Binding-site contacts:
Ligand atom N contacts residue GLU44 of chain 6.A at 3.0 Å (salt-bridge).
Ligand atom CD1 contacts residue SER38 of chain 1.A at 3.7 Å.
Ligand atom CZ contacts residue ALA42 of chain 1.A at 3.5 Å (hydrophobic).
Ligand atom CD1 contacts residue VAL205 of chain 1.A at 3.9 Å (hydrophobic).
Ligand atom NE1 contacts residue ASN74 of chain 6.A at 2.8 Å (h-bond).
Ligand atom O contacts residue VAL205 of chain 1.A at 3.4 Å (h-bond).
Ligand atom O contacts residue ASN207 of chain 1.A at 3.3 Å (h-bond).
Ligand atom CB contacts residue GLU44 of chain 6.A at 3.1 Å.
Ligand atom CZ2 contacts residue ASN74 of chain 6.A at 3.6 Å.
Ligand atom CH2 contacts residue ARG34 of chain 1.A at 3.7 Å.
Ligand atom CA contacts residue VAL205 of chain 1.A at 3.2 Å (hydrophobic).
Ligand atom O contacts residue ASN207 of chain 1.A at 2.8 Å (h-bond).
Ligand atom O contacts residue VAL205 of chain 1.A at 3.0 Å (h-bond).
Ligand atom CD1 contacts residue VAL40 of chain 6.A at 3.7 Å (hydrophobic).
Ligand atom CZ2 contacts residue ARG34 of chain 1.A at 3.8 Å.
Ligand atom CD2 contacts residue LEU41 of chain 1.A at 3.6 Å (hydrophobic).
Ligand atom N contacts residue VAL205 of chain 1.A at 2.9 Å (h-bond).
Ligand atom CE3 contacts residue LEU41 of chain 6.A at 3.7 Å (hydrophobic).
Ligand atom CD1 contacts residue ASN74 of chain 6.A at 3.6 Å.
Ligand atom CD1 contacts residue ASN207 of chain 1.A at 3.6 Å.
Ligand atom CE2 contacts residue ASN74 of chain 6.A at 3.9 Å.
Ligand atom CE2 contacts residue VAL40 of chain 6.A at 3.6 Å (hydrophobic).
Ligand atom N contacts residue GLU44 of chain 6.A at 3.8 Å.
Ligand atom CZ2 contacts residue ASN207 of chain 1.A at 3.7 Å.
Ligand atom CE1 contacts residue ALA42 of chain 1.A at 3.8 Å (hydrophobic).
Ligand atom NE1 contacts residue ASN207 of chain 1.A at 3.7 Å.
Ligand atom CA contacts residue GLU44 of chain 6.A at 3.6 Å.
Ligand atom CE1 contacts residue ALA206 of chain 1.A at 3.9 Å (hydrophobic).
Ligand atom C contacts residue VAL205 of chain 1.A at 3.5 Å (hydrophobic).
Ligand atom CH2 contacts residue ILE37 of chain 6.A at 3.8 Å (hydrophobic).
Ligand atom CE2 contacts residue ASN207 of chain 1.A at 3.6 Å.
Ligand atom CB contacts residue ASN49 of chain 6.A at 3.5 Å.
Ligand atom CD2 contacts residue GLU45 of chain 1.A at 3.8 Å.
Ligand atom CG contacts residue VAL40 of chain 6.A at 3.6 Å (hydrophobic).
Ligand atom CE2 contacts residue GLU45 of chain 1.A at 3.7 Å.
Ligand atom O contacts residue LYS204 of chain 1.A at 3.9 Å.
Ligand atom NE1 contacts residue VAL40 of chain 6.A at 3.7 Å.
Ligand atom CD2 contacts residue VAL40 of chain 6.A at 3.5 Å (hydrophobic).
Ligand atom O contacts residue ALA206 of chain 1.A at 3.2 Å.
Ligand atom CZ contacts residue SER38 of chain 1.A at 3.5 Å.

Sequence of chain 1.A:
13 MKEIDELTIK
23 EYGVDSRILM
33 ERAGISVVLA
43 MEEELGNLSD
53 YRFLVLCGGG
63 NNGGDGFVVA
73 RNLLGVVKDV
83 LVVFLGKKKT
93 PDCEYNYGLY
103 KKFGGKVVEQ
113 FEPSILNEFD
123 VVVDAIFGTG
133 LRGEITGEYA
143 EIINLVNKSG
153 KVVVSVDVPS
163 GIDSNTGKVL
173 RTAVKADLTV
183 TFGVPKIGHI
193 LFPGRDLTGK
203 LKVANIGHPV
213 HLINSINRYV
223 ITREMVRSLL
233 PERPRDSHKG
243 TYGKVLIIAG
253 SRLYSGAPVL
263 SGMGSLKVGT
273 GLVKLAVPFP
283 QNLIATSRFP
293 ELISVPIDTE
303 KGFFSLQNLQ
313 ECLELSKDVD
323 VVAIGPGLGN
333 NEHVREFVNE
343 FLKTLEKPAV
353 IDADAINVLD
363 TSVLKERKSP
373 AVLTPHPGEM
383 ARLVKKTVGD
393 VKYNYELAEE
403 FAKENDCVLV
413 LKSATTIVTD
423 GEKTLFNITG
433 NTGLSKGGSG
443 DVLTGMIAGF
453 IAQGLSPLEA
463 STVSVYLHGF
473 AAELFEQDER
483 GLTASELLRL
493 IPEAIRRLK

The small molecule below binds the protein below.
Small molecule (SMILES): CC(C)C[C@H](NC(=O)[C@H](CC1=CN=C2C=CC=CC12)NC(=O)[C@H](C)N)C(=O)N[C@@H](Cc1ccccc1)C(=O)N[C@@H](CCC(=O)O)C(=O)N[C@@H](C)C=O

Sequence of chain 6.A:
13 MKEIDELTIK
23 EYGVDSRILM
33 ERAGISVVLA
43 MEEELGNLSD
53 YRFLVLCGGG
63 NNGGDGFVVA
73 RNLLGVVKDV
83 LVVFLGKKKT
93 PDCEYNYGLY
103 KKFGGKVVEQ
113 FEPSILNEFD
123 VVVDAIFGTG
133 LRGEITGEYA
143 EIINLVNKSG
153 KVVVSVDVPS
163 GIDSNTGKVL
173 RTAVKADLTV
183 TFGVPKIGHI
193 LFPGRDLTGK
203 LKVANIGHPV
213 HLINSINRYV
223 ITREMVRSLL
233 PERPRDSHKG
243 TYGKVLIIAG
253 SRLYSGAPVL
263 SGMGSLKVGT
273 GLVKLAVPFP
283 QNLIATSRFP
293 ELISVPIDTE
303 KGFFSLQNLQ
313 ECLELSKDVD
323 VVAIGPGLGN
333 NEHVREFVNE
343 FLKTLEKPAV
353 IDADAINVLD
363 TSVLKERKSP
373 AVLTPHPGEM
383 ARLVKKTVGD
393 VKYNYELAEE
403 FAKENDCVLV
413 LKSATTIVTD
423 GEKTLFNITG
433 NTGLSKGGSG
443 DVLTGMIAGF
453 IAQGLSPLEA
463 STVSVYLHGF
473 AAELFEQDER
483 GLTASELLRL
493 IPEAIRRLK